This small molecule binds to this protein.
Small molecule (SMILES): CCCS(=O)(=O)N1N=Cc2sc(C)cc2B1O

Sequence of chain 1.A:
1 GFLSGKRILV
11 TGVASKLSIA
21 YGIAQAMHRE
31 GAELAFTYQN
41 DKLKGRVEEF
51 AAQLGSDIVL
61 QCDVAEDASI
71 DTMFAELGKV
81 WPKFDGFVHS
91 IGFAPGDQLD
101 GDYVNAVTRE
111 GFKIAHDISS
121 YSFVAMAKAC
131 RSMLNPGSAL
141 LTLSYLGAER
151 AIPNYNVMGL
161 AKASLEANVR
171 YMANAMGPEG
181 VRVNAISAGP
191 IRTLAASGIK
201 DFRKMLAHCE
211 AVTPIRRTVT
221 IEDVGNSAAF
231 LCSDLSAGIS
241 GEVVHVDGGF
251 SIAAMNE

Binding-site contacts:
Ligand atom O1 contacts residue MET158 of chain 1.A at 4.0 Å.
Ligand atom N2 contacts residue NAD1 of chain 1.C at 3.3 Å.
Ligand atom C8 contacts residue PHE202 of chain 1.A at 3.9 Å (hydrophobic).
Ligand atom O16 contacts residue GLY92 of chain 1.A at 3.6 Å.
Ligand atom O16 contacts residue MET158 of chain 1.A at 3.3 Å.
Ligand atom C8 contacts residue NAD1 of chain 1.C at 3.5 Å.
Ligand atom S1 contacts residue NAD1 of chain 1.C at 3.4 Å.
Ligand atom C15 contacts residue PHE93 of chain 1.A at 3.9 Å (hydrophobic).
Ligand atom S1 contacts residue PHE202 of chain 1.A at 4.1 Å.
Ligand atom O16 contacts residue LYS162 of chain 1.A at 4.0 Å.
Ligand atom S15 contacts residue PHE93 of chain 1.A at 4.1 Å.
Ligand atom O1 contacts residue LYS162 of chain 1.A at 3.4 Å.
Ligand atom C13 contacts residue TYR155 of chain 1.A at 4.0 Å (hydrophobic).
Ligand atom C16 contacts residue MET158 of chain 1.A at 4.1 Å (hydrophobic).
Ligand atom C12 contacts residue NAD1 of chain 1.C at 3.3 Å.
Ligand atom S15 contacts residue NAD1 of chain 1.C at 3.3 Å (h-bond).
Ligand atom S1 contacts residue ILE199 of chain 1.A at 3.8 Å.
Ligand atom B1 contacts residue TYR155 of chain 1.A at 3.9 Å.
Ligand atom C2 contacts residue NAD1 of chain 1.C at 3.6 Å.
Ligand atom O16 contacts residue PHE93 of chain 1.A at 3.9 Å.
Ligand atom C17 contacts residue MET158 of chain 1.A at 4.0 Å (hydrophobic).
Ligand atom C7 contacts residue NAD1 of chain 1.C at 3.5 Å.
Ligand atom C14 contacts residue ILE199 of chain 1.A at 4.1 Å (hydrophobic).
Ligand atom O1 contacts residue NAD1 of chain 1.C at 2.4 Å (h-bond).
Ligand atom C7 contacts residue ILE199 of chain 1.A at 4.0 Å (hydrophobic).
Ligand atom C13 contacts residue NAD1 of chain 1.C at 2.5 Å.
Ligand atom C15 contacts residue GLY92 of chain 1.A at 4.0 Å.
Ligand atom C14 contacts residue NAD1 of chain 1.C at 3.4 Å.
Ligand atom C17 contacts residue ILE199 of chain 1.A at 3.9 Å (hydrophobic).
Ligand atom O1 contacts residue TYR155 of chain 1.A at 2.6 Å (h-bond).
Ligand atom C12 contacts residue TYR145 of chain 1.A at 4.0 Å (hydrophobic).
Ligand atom C12 contacts residue TYR155 of chain 1.A at 3.5 Å (hydrophobic).
Ligand atom O15 contacts residue GLY92 of chain 1.A at 3.4 Å (h-bond).
Ligand atom B1 contacts residue LYS162 of chain 1.A at 4.2 Å.
Ligand atom S15 contacts residue GLY92 of chain 1.A at 3.7 Å.
Ligand atom O15 contacts residue NAD1 of chain 1.C at 3.5 Å.
Ligand atom C8 contacts residue TYR145 of chain 1.A at 3.9 Å (hydrophobic).
Ligand atom B1 contacts residue NAD1 of chain 1.C at 1.5 Å.
Ligand atom O16 contacts residue NAD1 of chain 1.C at 3.3 Å (h-bond).
Ligand atom N1 contacts residue NAD1 of chain 1.C at 2.3 Å (h-bond).